Sequence of chain 2.A:
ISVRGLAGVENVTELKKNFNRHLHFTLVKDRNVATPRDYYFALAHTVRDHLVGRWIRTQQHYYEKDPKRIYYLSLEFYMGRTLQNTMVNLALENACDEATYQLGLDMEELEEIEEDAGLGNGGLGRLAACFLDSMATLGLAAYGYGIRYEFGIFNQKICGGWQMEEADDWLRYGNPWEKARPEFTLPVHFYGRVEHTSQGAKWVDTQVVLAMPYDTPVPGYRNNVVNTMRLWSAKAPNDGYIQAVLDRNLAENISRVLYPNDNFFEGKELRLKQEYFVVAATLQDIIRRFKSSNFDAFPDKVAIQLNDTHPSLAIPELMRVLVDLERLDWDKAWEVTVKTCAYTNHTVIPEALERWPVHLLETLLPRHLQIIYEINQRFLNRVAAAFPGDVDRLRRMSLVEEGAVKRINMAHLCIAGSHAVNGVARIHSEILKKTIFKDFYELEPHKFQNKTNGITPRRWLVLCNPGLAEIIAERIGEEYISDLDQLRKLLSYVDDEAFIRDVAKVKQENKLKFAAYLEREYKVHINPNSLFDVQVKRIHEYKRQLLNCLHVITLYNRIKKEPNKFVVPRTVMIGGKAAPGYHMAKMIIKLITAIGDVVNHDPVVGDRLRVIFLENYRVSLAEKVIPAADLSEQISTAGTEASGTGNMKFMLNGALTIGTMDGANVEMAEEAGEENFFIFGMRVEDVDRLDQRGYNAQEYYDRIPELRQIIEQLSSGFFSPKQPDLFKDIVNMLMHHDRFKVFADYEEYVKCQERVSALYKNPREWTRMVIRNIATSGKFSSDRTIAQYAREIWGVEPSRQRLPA

Binding-site contacts:
Ligand atom C8 contacts residue ASN284 of chain 2.A at 3.8 Å.
Ligand atom N1 contacts residue HIS377 of chain 2.A at 3.8 Å.
Ligand atom O3 contacts residue ALA673 of chain 2.A at 3.5 Å (h-bond).
Ligand atom C9 contacts residue ASP339 of chain 2.A at 3.1 Å.
Ligand atom C5 contacts residue GLY135 of chain 2.A at 3.7 Å.
Ligand atom C6 contacts residue GLY135 of chain 2.A at 3.7 Å.
Ligand atom O7 contacts residue ASN284 of chain 2.A at 3.8 Å.
Ligand atom O5 contacts residue HIS377 of chain 2.A at 3.7 Å.
Ligand atom O4 contacts residue SER674 of chain 2.A at 3.6 Å.
Ligand atom C8 contacts residue ASP339 of chain 2.A at 3.9 Å.
Ligand atom O6 contacts residue VAL455 of chain 2.A at 3.8 Å.
Ligand atom O4 contacts residue ASN484 of chain 2.A at 3.5 Å (h-bond).
Ligand atom O7 contacts residue ASP283 of chain 2.A at 3.6 Å (salt-bridge).
Ligand atom O4 contacts residue THR676 of chain 2.A at 3.9 Å.
Ligand atom C4 contacts residue GLY675 of chain 2.A at 3.7 Å.
Ligand atom O5 contacts residue LEU136 of chain 2.A at 3.5 Å (h-bond).
Ligand atom O6 contacts residue HIS377 of chain 2.A at 2.7 Å (h-bond).
Ligand atom C6 contacts residue ASN484 of chain 2.A at 3.2 Å.
Ligand atom C6 contacts residue HIS377 of chain 2.A at 3.6 Å.
Ligand atom C7 contacts residue LEU136 of chain 2.A at 3.5 Å (hydrophobic).
Ligand atom O8 contacts residue HIS377 of chain 2.A at 3.5 Å.
Ligand atom C3 contacts residue GLU672 of chain 2.A at 3.4 Å.
Ligand atom C7 contacts residue ASN284 of chain 2.A at 3.4 Å.
Ligand atom N2 contacts residue ASN284 of chain 2.A at 3.4 Å (h-bond).
Ligand atom C2 contacts residue GLU672 of chain 2.A at 3.8 Å.
Ligand atom O2 contacts residue GLU672 of chain 2.A at 3.1 Å (salt-bridge).
Ligand atom O2 contacts residue ASN284 of chain 2.A at 3.5 Å (h-bond).
Ligand atom C3 contacts residue GLY675 of chain 2.A at 3.8 Å.
Ligand atom C2 contacts residue HIS377 of chain 2.A at 3.5 Å.
Ligand atom O3 contacts residue GLY675 of chain 2.A at 3.1 Å (h-bond).
Ligand atom N1 contacts residue ASN284 of chain 2.A at 3.6 Å (h-bond).
Ligand atom O8 contacts residue ASN284 of chain 2.A at 3.3 Å (h-bond).
Ligand atom O6 contacts residue ASN484 of chain 2.A at 2.9 Å (h-bond).
Ligand atom O2 contacts residue TYR573 of chain 2.A at 3.0 Å (h-bond).
Ligand atom O3 contacts residue SER674 of chain 2.A at 3.1 Å (h-bond).
Ligand atom O3 contacts residue GLU672 of chain 2.A at 2.8 Å (salt-bridge).
Ligand atom O8 contacts residue THR378 of chain 2.A at 3.5 Å.
Ligand atom C5 contacts residue LEU136 of chain 2.A at 3.7 Å (hydrophobic).
Ligand atom O4 contacts residue GLY675 of chain 2.A at 2.7 Å (h-bond).
Ligand atom O7 contacts residue LEU136 of chain 2.A at 3.2 Å (h-bond).

This small molecule binds to this protein.
Small molecule (SMILES): CC(=O)NC(=O)N[C@@H]1O[C@H](CO)[C@@H](O)[C@H](O)[C@H]1O